Sequence of chain 1.E:
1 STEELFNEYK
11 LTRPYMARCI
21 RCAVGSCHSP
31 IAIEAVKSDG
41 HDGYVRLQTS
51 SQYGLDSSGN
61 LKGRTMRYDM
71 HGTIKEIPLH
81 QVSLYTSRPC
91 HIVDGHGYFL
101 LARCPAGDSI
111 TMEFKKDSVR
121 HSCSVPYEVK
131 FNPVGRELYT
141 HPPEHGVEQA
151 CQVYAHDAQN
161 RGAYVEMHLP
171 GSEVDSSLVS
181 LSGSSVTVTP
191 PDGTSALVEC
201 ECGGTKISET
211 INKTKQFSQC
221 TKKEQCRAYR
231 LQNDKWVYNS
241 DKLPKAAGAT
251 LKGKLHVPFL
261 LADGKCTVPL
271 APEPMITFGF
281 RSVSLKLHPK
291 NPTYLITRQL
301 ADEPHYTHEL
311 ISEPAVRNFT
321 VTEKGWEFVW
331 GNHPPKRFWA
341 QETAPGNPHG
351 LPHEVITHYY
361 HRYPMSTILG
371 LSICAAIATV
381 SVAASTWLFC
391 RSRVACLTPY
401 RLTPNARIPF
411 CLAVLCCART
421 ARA

A protein and the small-molecule ligand that binds it are described below.
Small molecule (SMILES): CC(=O)N[C@@H]1[C@@H](O)[C@H](O)[C@@H](CO)O[C@H]1O

Binding-site contacts:
Ligand atom O5 contacts residue ASN212 of chain 1.E at 2.4 Å (h-bond).
Ligand atom C1 contacts residue ILE211 of chain 1.E at 4.2 Å (hydrophobic).
Ligand atom C3 contacts residue ASN212 of chain 1.E at 3.8 Å.
Ligand atom C2 contacts residue ASN212 of chain 1.E at 2.4 Å.
Ligand atom N2 contacts residue ASN212 of chain 1.E at 2.9 Å (h-bond).
Ligand atom C1 contacts residue ASN212 of chain 1.E at 1.4 Å.
Ligand atom N2 contacts residue ILE211 of chain 1.E at 4.3 Å.
Ligand atom C7 contacts residue ASN212 of chain 1.E at 3.9 Å.
Ligand atom C4 contacts residue ASN212 of chain 1.E at 4.2 Å.
Ligand atom O7 contacts residue ASN212 of chain 1.E at 4.5 Å.
Ligand atom C5 contacts residue ASN212 of chain 1.E at 3.7 Å.